Binding-site contacts:
Ligand atom N4 contacts residue GLY238 of chain 1.B at 3.4 Å.
Ligand atom O4 contacts residue GLY230 of chain 1.B at 2.8 Å (h-bond).
Ligand atom O contacts residue TRP227 of chain 1.B at 3.4 Å.
Ligand atom C17 contacts residue VAL225 of chain 1.B at 3.6 Å (hydrophobic).
Ligand atom C26 contacts residue TRP227 of chain 1.B at 3.6 Å (hydrophobic).
Ligand atom N3 contacts residue GLY230 of chain 1.B at 2.9 Å (h-bond).
Ligand atom O contacts residue GLY228 of chain 1.B at 2.9 Å (h-bond).
Ligand atom N3 contacts residue ASP199 of chain 1.B at 2.9 Å (salt-bridge).
Ligand atom C12 contacts residue CYS201 of chain 1.B at 3.7 Å (hydrophobic).
Ligand atom C13 contacts residue CYS201 of chain 1.B at 3.8 Å (hydrophobic).
Ligand atom N1 contacts residue HIS43 of chain 1.B at 3.3 Å.
Ligand atom N3 contacts residue GLY228 of chain 1.B at 3.6 Å.
Ligand atom N5 contacts residue GLY228 of chain 1.B at 2.9 Å (h-bond).
Ligand atom C14 contacts residue TRP227 of chain 1.B at 3.8 Å (hydrophobic).
Ligand atom C14 contacts residue GLY228 of chain 1.B at 3.6 Å.
Ligand atom C32 contacts residue GLY228 of chain 1.B at 3.8 Å.
Ligand atom C contacts residue GLY228 of chain 1.B at 3.8 Å.
Ligand atom C8 contacts residue HIS43 of chain 1.B at 3.7 Å.
Ligand atom C8 contacts residue SER205 of chain 1.B at 3.6 Å.
Ligand atom O4 contacts residue GLU229 of chain 1.B at 3.7 Å.
Ligand atom C16 contacts residue TRP227 of chain 1.B at 3.6 Å (hydrophobic).
Ligand atom C28 contacts residue TRP227 of chain 1.B at 3.5 Å (hydrophobic).
Ligand atom C12 contacts residue GLU202 of chain 1.B at 3.6 Å.
Ligand atom C4 contacts residue HIS43 of chain 1.B at 3.8 Å.
Ligand atom O4 contacts residue GLY228 of chain 1.B at 3.1 Å (h-bond).
Ligand atom C16 contacts residue VAL225 of chain 1.B at 3.7 Å (hydrophobic).
Ligand atom C3 contacts residue HIS43 of chain 1.B at 3.7 Å.
Ligand atom C1 contacts residue SER226 of chain 1.B at 3.5 Å.
Ligand atom N4 contacts residue ASP199 of chain 1.B at 2.9 Å (salt-bridge).
Ligand atom N4 contacts residue ALA200 of chain 1.B at 3.6 Å (h-bond).
Ligand atom C15 contacts residue ALA200 of chain 1.B at 3.2 Å (hydrophobic).
Ligand atom C15 contacts residue GLY228 of chain 1.B at 3.7 Å.
Ligand atom S contacts residue GLY228 of chain 1.B at 3.6 Å (h-bond).
Ligand atom C14 contacts residue ALA200 of chain 1.B at 3.8 Å (hydrophobic).
Ligand atom N3 contacts residue ALA200 of chain 1.B at 3.2 Å (h-bond).
Ligand atom C15 contacts residue ASP199 of chain 1.B at 3.6 Å.
Ligand atom C28 contacts residue ASN95 of chain 1.B at 3.7 Å.
Ligand atom N4 contacts residue TRP227 of chain 1.B at 3.8 Å.
Ligand atom C21 contacts residue TRP50 of chain 1.B at 3.7 Å (hydrophobic).
Ligand atom C11 contacts residue GLU202 of chain 1.B at 3.5 Å.

Sequence of chain 1.B:
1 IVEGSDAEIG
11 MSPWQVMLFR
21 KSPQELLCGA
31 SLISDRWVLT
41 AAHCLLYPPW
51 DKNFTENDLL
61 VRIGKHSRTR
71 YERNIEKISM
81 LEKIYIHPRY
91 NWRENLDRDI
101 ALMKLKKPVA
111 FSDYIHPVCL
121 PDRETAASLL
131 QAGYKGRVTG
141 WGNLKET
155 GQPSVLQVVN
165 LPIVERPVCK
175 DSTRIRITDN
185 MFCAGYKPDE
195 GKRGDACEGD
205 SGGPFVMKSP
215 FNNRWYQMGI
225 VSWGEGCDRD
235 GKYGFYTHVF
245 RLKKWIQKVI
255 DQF

A small-molecule ligand and the protein it binds are described below.
Small molecule (SMILES): [H]/N=C(/N)c1cccc(C[C@H](NS(=O)(=O)c2cccc(-c3ccc(OC)cc3O)c2)C(=O)N2CCN(C(=O)NC)CC2)c1